This protein binds this small molecule.
Small molecule (SMILES): CC(C)(C)OC(=O)N[C@@H](Cc1ccccc1)[C@@H](O)CN[C@@H](Cc1ccccc1)C(=O)N[C@@H](CCC(=O)O)C(=O)N[C@@H](Cc1ccccc1)C(N)=O

Sequence of chain 2.A:
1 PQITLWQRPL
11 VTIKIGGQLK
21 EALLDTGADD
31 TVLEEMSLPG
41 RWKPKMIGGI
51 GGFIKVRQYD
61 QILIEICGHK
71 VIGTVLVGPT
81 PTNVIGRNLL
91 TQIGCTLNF

Sequence of chain 1.A:
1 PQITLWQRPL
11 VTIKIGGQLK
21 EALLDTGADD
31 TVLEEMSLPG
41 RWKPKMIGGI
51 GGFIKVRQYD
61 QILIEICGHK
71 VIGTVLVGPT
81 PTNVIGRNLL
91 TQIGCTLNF

Binding-site contacts:
Ligand atom N1 contacts residue 0ZT1 of chain 2.B at 1.1 Å.
Ligand atom CB1 contacts residue 0ZT1 of chain 2.B at 1.2 Å.
Ligand atom OE2 contacts residue 0ZT1 of chain 2.B at 2.0 Å.
Ligand atom N2 contacts residue 0ZT1 of chain 2.B at 0.6 Å (h-bond).
Ligand atom CB contacts residue 0ZT1 of chain 2.B at 0.8 Å.
Ligand atom C contacts residue 0ZT1 of chain 2.B at 0.9 Å.
Ligand atom CA1 contacts residue 0ZT1 of chain 2.B at 0.6 Å.
Ligand atom CA contacts residue 0ZT1 of chain 2.B at 1.2 Å.
Ligand atom C1 contacts residue 0ZT1 of chain 2.B at 0.8 Å.
Ligand atom CD contacts residue 0ZT1 of chain 2.B at 0.8 Å.
Ligand atom CD1 contacts residue 0ZT1 of chain 2.B at 2.3 Å.
Ligand atom CZ1 contacts residue 0ZT1 of chain 2.B at 1.1 Å.
Ligand atom CT contacts residue 0ZT1 of chain 2.B at 0.7 Å.
Ligand atom O3 contacts residue 0ZT1 of chain 2.B at 2.3 Å (h-bond).
Ligand atom CM contacts residue 0ZT1 of chain 2.B at 1.1 Å.
Ligand atom O1 contacts residue 0ZT1 of chain 2.B at 1.2 Å (h-bond).
Ligand atom CD21 contacts residue 0ZT1 of chain 2.B at 0.8 Å.
Ligand atom C2 contacts residue 0ZT1 of chain 2.B at 1.5 Å.
Ligand atom CE11 contacts residue 0ZT1 of chain 2.B at 2.3 Å.
Ligand atom CG contacts residue 0ZT1 of chain 2.B at 1.1 Å.
Ligand atom CE2 contacts residue 0ZT1 of chain 2.B at 1.6 Å.
Ligand atom CB3 contacts residue 0ZT1 of chain 2.B at 2.0 Å.
Ligand atom CD2 contacts residue 0ZT1 of chain 2.B at 0.4 Å.
Ligand atom C4 contacts residue 0ZT1 of chain 2.B at 0.6 Å.
Ligand atom O2 contacts residue 0ZT1 of chain 2.B at 0.7 Å.
Ligand atom O contacts residue 0ZT1 of chain 2.B at 1.2 Å (h-bond).
Ligand atom C3 contacts residue 0ZT1 of chain 2.B at 1.1 Å.
Ligand atom CD22 contacts residue 0ZT1 of chain 2.B at 1.8 Å.
Ligand atom C6 contacts residue 0ZT1 of chain 2.B at 1.7 Å.
Ligand atom OS contacts residue 0ZT1 of chain 2.B at 1.6 Å (h-bond).
Ligand atom CA2 contacts residue 0ZT1 of chain 2.B at 0.7 Å.
Ligand atom CZ contacts residue 0ZT1 of chain 2.B at 1.8 Å.
Ligand atom CG2 contacts residue 0ZT1 of chain 2.B at 0.8 Å.
Ligand atom CG1 contacts residue 0ZT1 of chain 2.B at 1.7 Å.
Ligand atom CE21 contacts residue 0ZT1 of chain 2.B at 0.4 Å.
Ligand atom C5 contacts residue 0ZT1 of chain 2.B at 1.1 Å.
Ligand atom CB2 contacts residue 0ZT1 of chain 2.B at 0.7 Å.
Ligand atom CE1 contacts residue 0ZT1 of chain 2.B at 2.0 Å.
Ligand atom OE1 contacts residue 0ZT1 of chain 2.B at 0.9 Å.
Ligand atom N contacts residue 0ZT1 of chain 2.B at 0.6 Å (h-bond).